Sequence of chain 1.A:
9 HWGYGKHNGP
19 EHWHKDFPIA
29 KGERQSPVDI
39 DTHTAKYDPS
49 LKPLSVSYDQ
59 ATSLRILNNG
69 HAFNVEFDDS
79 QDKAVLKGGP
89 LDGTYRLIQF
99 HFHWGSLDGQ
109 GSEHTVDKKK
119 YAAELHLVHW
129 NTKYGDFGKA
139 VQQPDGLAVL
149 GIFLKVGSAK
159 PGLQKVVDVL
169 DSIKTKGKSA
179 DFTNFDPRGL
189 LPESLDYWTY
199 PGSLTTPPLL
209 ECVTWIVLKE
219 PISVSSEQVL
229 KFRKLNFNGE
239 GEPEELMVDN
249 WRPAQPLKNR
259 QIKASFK

Binding-site contacts:
Ligand atom N17 contacts residue HIS99 of chain 1.A at 3.3 Å (h-bond).
Ligand atom N17 contacts residue HIS101 of chain 1.A at 3.3 Å (h-bond).
Ligand atom N17 contacts residue HIS124 of chain 1.A at 3.2 Å (h-bond).
Ligand atom C21 contacts residue HIS69 of chain 1.A at 3.7 Å.
Ligand atom S14 contacts residue ZN1 of chain 1.B at 3.1 Å.
Ligand atom S14 contacts residue HIS99 of chain 1.A at 3.6 Å.
Ligand atom O7 contacts residue PHE135 of chain 1.A at 3.2 Å.
Ligand atom S14 contacts residue THR203 of chain 1.A at 3.7 Å.
Ligand atom C21 contacts residue TRP10 of chain 1.A at 3.8 Å (hydrophobic).
Ligand atom O9 contacts residue PHE135 of chain 1.A at 3.7 Å.
Ligand atom C23 contacts residue ALA70 of chain 1.A at 3.7 Å (hydrophobic).
Ligand atom C2 contacts residue PHE135 of chain 1.A at 3.8 Å (hydrophobic).
Ligand atom O16 contacts residue ZN1 of chain 1.B at 3.3 Å.
Ligand atom N13 contacts residue THR204 of chain 1.A at 3.0 Å (h-bond).
Ligand atom C19 contacts residue THR204 of chain 1.A at 3.4 Å.
Ligand atom C24 contacts residue HIS99 of chain 1.A at 3.5 Å.
Ligand atom N11 contacts residue LEU202 of chain 1.A at 3.8 Å.
Ligand atom N13 contacts residue HIS99 of chain 1.A at 3.5 Å.
Ligand atom C22 contacts residue HIS69 of chain 1.A at 3.5 Å.
Ligand atom N17 contacts residue THR203 of chain 1.A at 2.6 Å (h-bond).
Ligand atom C12 contacts residue HIS99 of chain 1.A at 3.4 Å.
Ligand atom N17 contacts residue ZN1 of chain 1.B at 1.9 Å.
Ligand atom C1 contacts residue PHE135 of chain 1.A at 3.4 Å (hydrophobic).
Ligand atom C22 contacts residue ASN67 of chain 1.A at 3.8 Å.
Ligand atom C23 contacts residue HIS99 of chain 1.A at 3.8 Å.
Ligand atom C8 contacts residue PHE135 of chain 1.A at 3.6 Å (hydrophobic).
Ligand atom O16 contacts residue HIS99 of chain 1.A at 3.2 Å.
Ligand atom N11 contacts residue HIS99 of chain 1.A at 3.9 Å.
Ligand atom O15 contacts residue THR203 of chain 1.A at 2.8 Å (h-bond).
Ligand atom O15 contacts residue THR204 of chain 1.A at 3.8 Å.
Ligand atom O18 contacts residue THR204 of chain 1.A at 3.4 Å (h-bond).
Ligand atom C21 contacts residue THR204 of chain 1.A at 3.7 Å.
Ligand atom N13 contacts residue ZN1 of chain 1.B at 3.7 Å.
Ligand atom C6 contacts residue PHE135 of chain 1.A at 3.6 Å (hydrophobic).
Ligand atom C8 contacts residue ILE96 of chain 1.A at 3.8 Å (hydrophobic).
Ligand atom C21 contacts residue ASN67 of chain 1.A at 3.7 Å.
Ligand atom C3 contacts residue GLN97 of chain 1.A at 3.8 Å.
Ligand atom C12 contacts residue THR204 of chain 1.A at 3.6 Å.
Ligand atom O15 contacts residue LEU202 of chain 1.A at 3.0 Å.
Ligand atom C20 contacts residue THR204 of chain 1.A at 3.3 Å.

The small molecule below binds the protein below.
Small molecule (SMILES): COc1ccc(N[C@H](NS(N)(=O)=O)Oc2ccccc2)cc1OC